The protein below binds the small molecule below.
Small molecule (SMILES): CC(=O)N[C@@H]1[C@@H](O)[C@H](O)[C@@H](CO)O[C@H]1O

Binding-site contacts:
Ligand atom O5 contacts residue ASN60 of chain 1.A at 2.5 Å (h-bond).
Ligand atom C2 contacts residue SO41 of chain 1.T at 4.1 Å.
Ligand atom N2 contacts residue ASN60 of chain 1.A at 2.9 Å (h-bond).
Ligand atom O7 contacts residue ASN60 of chain 1.A at 4.1 Å.
Ligand atom O4 contacts residue SER213 of chain 1.A at 4.1 Å.
Ligand atom O6 contacts residue TYR58 of chain 1.A at 3.7 Å.
Ligand atom C5 contacts residue ASN60 of chain 1.A at 3.7 Å.
Ligand atom C7 contacts residue ASN60 of chain 1.A at 3.7 Å.
Ligand atom C1 contacts residue ASN60 of chain 1.A at 1.5 Å.
Ligand atom C5 contacts residue SER213 of chain 1.A at 4.2 Å.
Ligand atom O6 contacts residue SER213 of chain 1.A at 4.0 Å.
Ligand atom C1 contacts residue SO41 of chain 1.T at 4.0 Å.
Ligand atom C3 contacts residue ASN60 of chain 1.A at 3.9 Å.
Ligand atom N2 contacts residue SO41 of chain 1.T at 3.9 Å.
Ligand atom C4 contacts residue ASN60 of chain 1.A at 4.3 Å.
Ligand atom O7 contacts residue SO41 of chain 1.T at 3.2 Å (h-bond).
Ligand atom C7 contacts residue SO41 of chain 1.T at 3.6 Å.
Ligand atom C6 contacts residue SER213 of chain 1.A at 4.2 Å.
Ligand atom C2 contacts residue ASN60 of chain 1.A at 2.7 Å.

Sequence of chain 1.A:
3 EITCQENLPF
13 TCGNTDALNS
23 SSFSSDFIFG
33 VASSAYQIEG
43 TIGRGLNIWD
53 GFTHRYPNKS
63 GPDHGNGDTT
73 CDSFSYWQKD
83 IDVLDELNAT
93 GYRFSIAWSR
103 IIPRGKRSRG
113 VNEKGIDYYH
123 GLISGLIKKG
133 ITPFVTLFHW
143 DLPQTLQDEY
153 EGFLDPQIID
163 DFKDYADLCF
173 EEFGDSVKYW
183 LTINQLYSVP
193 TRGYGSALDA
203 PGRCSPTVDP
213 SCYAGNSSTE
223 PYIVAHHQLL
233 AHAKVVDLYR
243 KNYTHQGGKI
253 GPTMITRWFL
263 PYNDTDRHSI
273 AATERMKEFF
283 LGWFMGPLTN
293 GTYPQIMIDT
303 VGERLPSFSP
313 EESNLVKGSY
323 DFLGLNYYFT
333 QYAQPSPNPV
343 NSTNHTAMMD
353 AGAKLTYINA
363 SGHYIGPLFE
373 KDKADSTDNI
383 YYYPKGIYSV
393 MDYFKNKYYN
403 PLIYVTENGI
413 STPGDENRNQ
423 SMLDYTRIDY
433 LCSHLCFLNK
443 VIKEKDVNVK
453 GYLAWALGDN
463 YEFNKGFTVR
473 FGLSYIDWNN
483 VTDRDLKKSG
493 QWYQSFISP